Sequence of chain 2.L:
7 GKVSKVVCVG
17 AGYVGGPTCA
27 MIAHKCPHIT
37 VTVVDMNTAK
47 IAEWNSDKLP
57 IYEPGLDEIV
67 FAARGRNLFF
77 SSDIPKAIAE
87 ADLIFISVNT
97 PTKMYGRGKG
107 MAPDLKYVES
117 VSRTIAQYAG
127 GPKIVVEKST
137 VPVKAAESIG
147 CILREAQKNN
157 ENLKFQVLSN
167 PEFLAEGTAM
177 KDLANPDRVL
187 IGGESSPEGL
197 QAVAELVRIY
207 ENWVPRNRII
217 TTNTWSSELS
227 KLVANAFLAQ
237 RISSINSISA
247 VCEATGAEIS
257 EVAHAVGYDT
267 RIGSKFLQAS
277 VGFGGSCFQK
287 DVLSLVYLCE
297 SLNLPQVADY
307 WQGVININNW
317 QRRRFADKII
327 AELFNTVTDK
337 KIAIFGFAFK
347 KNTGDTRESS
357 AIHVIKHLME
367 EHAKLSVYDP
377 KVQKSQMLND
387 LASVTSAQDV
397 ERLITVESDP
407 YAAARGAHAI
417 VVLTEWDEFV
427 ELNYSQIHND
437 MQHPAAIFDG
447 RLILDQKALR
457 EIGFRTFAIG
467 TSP

A protein and the small-molecule ligand that binds it are described below.
Small molecule (SMILES): O=c1ccn([C@@H]2O[C@H](CO[P](=O)(O)O[P](=O)(O)O[C@H]3OC[C@@H](O)[C@H](O)[C@H]3O)[C@@H](O)[C@H]2O)c(=O)[nH]1

Binding-site contacts:
Ligand atom O2 contacts residue ASP41 of chain 2.L at 3.5 Å (salt-bridge).
Ligand atom O1A contacts residue GLY18 of chain 2.L at 3.6 Å.
Ligand atom C5D contacts residue ASN95 of chain 2.L at 3.6 Å.
Ligand atom O2A contacts residue ASN95 of chain 2.L at 2.5 Å (h-bond).
Ligand atom O3' contacts residue THR96 of chain 2.L at 3.5 Å (h-bond).
Ligand atom PA contacts residue ASN95 of chain 2.L at 3.7 Å.
Ligand atom O4' contacts residue THR96 of chain 2.L at 2.7 Å (h-bond).
Ligand atom C2 contacts residue MET42 of chain 2.L at 3.4 Å (hydrophobic).
Ligand atom O2' contacts residue THR136 of chain 2.L at 3.0 Å (h-bond).
Ligand atom O1A contacts residue TYR19 of chain 2.L at 3.2 Å (h-bond).
Ligand atom O3D contacts residue LYS46 of chain 2.L at 2.6 Å (salt-bridge).
Ligand atom O3D contacts residue ASP41 of chain 2.L at 2.6 Å (salt-bridge).
Ligand atom C3D contacts residue ASP41 of chain 2.L at 3.5 Å.
Ligand atom O2D contacts residue ASP41 of chain 2.L at 2.5 Å (salt-bridge).
Ligand atom C1D contacts residue ASP41 of chain 2.L at 3.3 Å.
Ligand atom C4' contacts residue LYS286 of chain 2.L at 3.6 Å.
Ligand atom O4D contacts residue GLY16 of chain 2.L at 3.6 Å.
Ligand atom C6 contacts residue ASN95 of chain 2.L at 3.4 Å.
Ligand atom O1B contacts residue VAL20 of chain 2.L at 3.0 Å (h-bond).
Ligand atom O2B contacts residue ARG353 of chain 2.L at 3.0 Å (salt-bridge).
Ligand atom O5D contacts residue GLY18 of chain 2.L at 3.3 Å.
Ligand atom O4' contacts residue LYS286 of chain 2.L at 2.9 Å (salt-bridge).
Ligand atom O4 contacts residue TYR113 of chain 2.L at 3.6 Å.
Ligand atom C5 contacts residue TYR113 of chain 2.L at 3.6 Å (hydrophobic).
Ligand atom O4D contacts residue VAL94 of chain 2.L at 3.6 Å.
Ligand atom O2B contacts residue TYR19 of chain 2.L at 3.5 Å.
Ligand atom N3 contacts residue MET42 of chain 2.L at 3.5 Å.
Ligand atom C6 contacts residue VAL94 of chain 2.L at 3.6 Å (hydrophobic).
Ligand atom O3A contacts residue ARG353 of chain 2.L at 3.6 Å.
Ligand atom O2 contacts residue MET42 of chain 2.L at 3.0 Å (h-bond).
Ligand atom C2' contacts residue THR136 of chain 2.L at 3.2 Å.
Ligand atom O2' contacts residue SER135 of chain 2.L at 3.3 Å.
Ligand atom O2' contacts residue VAL20 of chain 2.L at 3.7 Å.
Ligand atom O5' contacts residue SER282 of chain 2.L at 3.5 Å (h-bond).
Ligand atom C3D contacts residue LYS46 of chain 2.L at 3.6 Å.
Ligand atom O4' contacts residue ASN95 of chain 2.L at 3.6 Å.
Ligand atom O5' contacts residue ARG353 of chain 2.L at 3.1 Å (salt-bridge).
Ligand atom C2D contacts residue ASP41 of chain 2.L at 3.5 Å.
Ligand atom C4 contacts residue MET42 of chain 2.L at 3.5 Å (hydrophobic).
Ligand atom O1B contacts residue TYR19 of chain 2.L at 3.4 Å (h-bond).